A small-molecule ligand and the protein it binds are described below.
Small molecule (SMILES): c1ccc(-c2ccncn2)cc1

Sequence of chain 2.C:
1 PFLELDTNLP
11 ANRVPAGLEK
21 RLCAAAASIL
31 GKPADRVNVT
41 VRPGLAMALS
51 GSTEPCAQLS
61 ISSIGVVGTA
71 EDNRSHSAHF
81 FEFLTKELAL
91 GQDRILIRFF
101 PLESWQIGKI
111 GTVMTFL

Binding-site contacts:
Ligand atom C12 contacts residue ARG36 of chain 2.C at 3.8 Å.
Ligand atom C8 contacts residue MET114 of chain 2.C at 4.1 Å (hydrophobic).
Ligand atom C4 contacts residue ARG36 of chain 2.C at 3.5 Å.
Ligand atom C7 contacts residue MET114 of chain 2.C at 4.4 Å (hydrophobic).
Ligand atom N1 contacts residue ASN38 of chain 2.C at 4.4 Å.
Ligand atom C2 contacts residue PRO1 of chain 2.C at 3.6 Å (hydrophobic).
Ligand atom N1 contacts residue ARG36 of chain 2.C at 4.1 Å.
Ligand atom C5 contacts residue ARG36 of chain 2.C at 3.3 Å.
Ligand atom N3 contacts residue PHE2 of chain 2.C at 3.7 Å.
Ligand atom C4 contacts residue ASN38 of chain 2.C at 4.1 Å.
Ligand atom C8 contacts residue LYS109 of chain 2.C at 4.3 Å.
Ligand atom C9 contacts residue ARG36 of chain 2.C at 3.3 Å.
Ligand atom N3 contacts residue PRO1 of chain 2.C at 2.4 Å (h-bond).
Ligand atom C5 contacts residue PRO1 of chain 2.C at 2.5 Å (hydrophobic).
Ligand atom C7 contacts residue ARG36 of chain 2.C at 3.8 Å.
Ligand atom C2 contacts residue ARG36 of chain 2.C at 4.2 Å.
Ligand atom C9 contacts residue LYS109 of chain 2.C at 4.2 Å.
Ligand atom C11 contacts residue ARG36 of chain 2.C at 3.9 Å.
Ligand atom C10 contacts residue ARG36 of chain 2.C at 3.5 Å.
Ligand atom N1 contacts residue MET114 of chain 2.C at 4.2 Å.
Ligand atom C8 contacts residue ARG36 of chain 2.C at 3.5 Å.
Ligand atom C2 contacts residue PHE2 of chain 2.C at 3.6 Å (hydrophobic).
Ligand atom C4 contacts residue PRO1 of chain 2.C at 1.5 Å (hydrophobic).
Ligand atom C2 contacts residue ASN38 of chain 2.C at 3.5 Å.
Ligand atom C6 contacts residue ARG36 of chain 2.C at 3.7 Å.
Ligand atom C6 contacts residue PRO1 of chain 2.C at 3.8 Å (hydrophobic).
Ligand atom C4 contacts residue PHE2 of chain 2.C at 4.4 Å (hydrophobic).
Ligand atom N1 contacts residue PRO1 of chain 2.C at 4.1 Å.
Ligand atom N3 contacts residue ARG36 of chain 2.C at 4.0 Å.
Ligand atom N3 contacts residue ASN38 of chain 2.C at 3.4 Å (h-bond).
Ligand atom C9 contacts residue MET114 of chain 2.C at 4.2 Å (hydrophobic).